Sequence of chain 1.H:
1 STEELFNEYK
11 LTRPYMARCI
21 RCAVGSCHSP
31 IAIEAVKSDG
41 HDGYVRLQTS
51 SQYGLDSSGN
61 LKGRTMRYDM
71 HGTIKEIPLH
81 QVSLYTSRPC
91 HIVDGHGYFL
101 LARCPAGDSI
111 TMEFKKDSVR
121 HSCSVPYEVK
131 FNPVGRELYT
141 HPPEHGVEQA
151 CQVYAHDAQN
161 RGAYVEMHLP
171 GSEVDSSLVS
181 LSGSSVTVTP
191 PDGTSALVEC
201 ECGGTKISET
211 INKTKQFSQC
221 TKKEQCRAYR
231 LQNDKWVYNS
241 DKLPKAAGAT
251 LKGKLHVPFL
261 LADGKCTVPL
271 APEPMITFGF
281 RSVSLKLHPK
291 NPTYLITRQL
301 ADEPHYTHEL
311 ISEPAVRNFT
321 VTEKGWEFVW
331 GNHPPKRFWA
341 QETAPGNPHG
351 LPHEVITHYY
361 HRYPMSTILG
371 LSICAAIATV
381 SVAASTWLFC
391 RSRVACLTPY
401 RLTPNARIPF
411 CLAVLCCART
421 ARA

A protein and the small-molecule ligand that binds it are described below.
Small molecule (SMILES): CC(=O)N[C@@H]1[C@@H](O)[C@H](O)[C@@H](CO)O[C@H]1O

Binding-site contacts:
Ligand atom C6 contacts residue SER284 of chain 1.H at 3.5 Å.
Ligand atom O6 contacts residue ASN318 of chain 1.H at 2.6 Å (h-bond).
Ligand atom O6 contacts residue SER284 of chain 1.H at 2.6 Å (h-bond).
Ligand atom C6 contacts residue ASN318 of chain 1.H at 3.2 Å.